Binding-site contacts:
Ligand atom O4 contacts residue GLN112 of chain 1.A at 2.3 Å (h-bond).
Ligand atom C6 contacts residue ASN55 of chain 1.A at 4.5 Å.
Ligand atom C5 contacts residue ASN55 of chain 1.A at 3.4 Å.
Ligand atom C4 contacts residue GLN112 of chain 1.A at 3.5 Å.
Ligand atom O5 contacts residue ASN55 of chain 1.A at 2.3 Å (h-bond).
Ligand atom C1 contacts residue PRO29 of chain 1.A at 4.2 Å (hydrophobic).
Ligand atom C6 contacts residue GLN112 of chain 1.A at 3.7 Å.
Ligand atom O4 contacts residue GLU56 of chain 1.A at 4.5 Å.
Ligand atom C2 contacts residue ASN55 of chain 1.A at 3.3 Å.
Ligand atom C5 contacts residue PRO29 of chain 1.A at 4.5 Å (hydrophobic).
Ligand atom C7 contacts residue GLU56 of chain 1.A at 3.9 Å.
Ligand atom O5 contacts residue PRO29 of chain 1.A at 3.4 Å.
Ligand atom C1 contacts residue ASN55 of chain 1.A at 1.8 Å.
Ligand atom C4 contacts residue ASN55 of chain 1.A at 4.3 Å.
Ligand atom O6 contacts residue PRO29 of chain 1.A at 4.0 Å.
Ligand atom C3 contacts residue ASN55 of chain 1.A at 4.1 Å.
Ligand atom O7 contacts residue GLU56 of chain 1.A at 3.2 Å (salt-bridge).
Ligand atom C6 contacts residue PRO29 of chain 1.A at 4.2 Å (hydrophobic).
Ligand atom C8 contacts residue ASN55 of chain 1.A at 3.3 Å.
Ligand atom C7 contacts residue ASN55 of chain 1.A at 3.0 Å.
Ligand atom C8 contacts residue GLU56 of chain 1.A at 4.1 Å.
Ligand atom N2 contacts residue ASN55 of chain 1.A at 3.4 Å.
Ligand atom C5 contacts residue GLN112 of chain 1.A at 3.7 Å.
Ligand atom O7 contacts residue ASN55 of chain 1.A at 3.2 Å.

A protein and the small-molecule ligand that binds it are described below.
Small molecule (SMILES): CC(=O)N[C@@H]1[C@@H](O)[C@H](O)[C@@H](CO)O[C@H]1O

Sequence of chain 1.A:
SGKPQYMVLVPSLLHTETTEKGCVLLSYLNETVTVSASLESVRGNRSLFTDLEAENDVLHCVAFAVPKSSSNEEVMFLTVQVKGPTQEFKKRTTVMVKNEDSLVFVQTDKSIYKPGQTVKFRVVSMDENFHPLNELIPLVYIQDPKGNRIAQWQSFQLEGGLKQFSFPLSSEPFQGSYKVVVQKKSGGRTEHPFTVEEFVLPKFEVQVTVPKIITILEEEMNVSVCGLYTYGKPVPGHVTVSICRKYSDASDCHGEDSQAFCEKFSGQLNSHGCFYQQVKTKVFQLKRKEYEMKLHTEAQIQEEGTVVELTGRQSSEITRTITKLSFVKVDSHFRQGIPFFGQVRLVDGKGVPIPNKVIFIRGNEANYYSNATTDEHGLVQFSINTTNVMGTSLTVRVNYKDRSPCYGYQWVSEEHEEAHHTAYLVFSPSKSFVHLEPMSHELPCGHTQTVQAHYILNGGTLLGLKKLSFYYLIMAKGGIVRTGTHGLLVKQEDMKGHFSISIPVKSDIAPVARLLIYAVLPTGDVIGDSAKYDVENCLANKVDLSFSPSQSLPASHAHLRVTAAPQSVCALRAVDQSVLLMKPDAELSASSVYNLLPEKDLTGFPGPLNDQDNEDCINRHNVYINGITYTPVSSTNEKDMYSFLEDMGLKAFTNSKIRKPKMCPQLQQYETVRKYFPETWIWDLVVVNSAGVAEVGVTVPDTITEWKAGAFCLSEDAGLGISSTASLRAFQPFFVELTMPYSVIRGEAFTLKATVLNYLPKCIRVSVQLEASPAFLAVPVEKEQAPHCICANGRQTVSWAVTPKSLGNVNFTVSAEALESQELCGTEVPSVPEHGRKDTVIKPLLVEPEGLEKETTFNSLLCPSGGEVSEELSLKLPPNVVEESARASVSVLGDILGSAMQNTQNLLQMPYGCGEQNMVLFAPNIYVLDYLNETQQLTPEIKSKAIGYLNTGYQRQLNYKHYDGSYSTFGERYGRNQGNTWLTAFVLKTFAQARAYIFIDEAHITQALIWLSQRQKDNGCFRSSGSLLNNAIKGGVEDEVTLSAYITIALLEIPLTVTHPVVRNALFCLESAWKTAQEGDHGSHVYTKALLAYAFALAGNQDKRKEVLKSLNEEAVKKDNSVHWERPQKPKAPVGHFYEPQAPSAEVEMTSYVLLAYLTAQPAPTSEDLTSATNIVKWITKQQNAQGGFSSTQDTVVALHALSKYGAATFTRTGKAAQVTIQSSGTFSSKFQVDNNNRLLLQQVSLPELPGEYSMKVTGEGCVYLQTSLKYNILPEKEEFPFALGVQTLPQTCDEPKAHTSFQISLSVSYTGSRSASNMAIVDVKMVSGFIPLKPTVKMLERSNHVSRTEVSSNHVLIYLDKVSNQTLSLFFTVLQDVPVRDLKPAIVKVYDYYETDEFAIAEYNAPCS